This protein binds this small molecule.
Small molecule (SMILES): CC(=O)N[C@@H]1[C@@H](O)[C@H](O)[C@@H](CO)O[C@H]1O

Binding-site contacts:
Ligand atom C5 contacts residue SER283 of chain 1.A at 4.3 Å.
Ligand atom C1 contacts residue SER283 of chain 1.A at 3.7 Å.
Ligand atom N2 contacts residue ASN281 of chain 1.A at 2.8 Å (h-bond).
Ligand atom O5 contacts residue SER283 of chain 1.A at 4.3 Å.
Ligand atom C8 contacts residue THR267 of chain 1.A at 3.6 Å.
Ligand atom C1 contacts residue ASN281 of chain 1.A at 2.9 Å.
Ligand atom C8 contacts residue ASN281 of chain 1.A at 3.4 Å.
Ligand atom O5 contacts residue ASN281 of chain 1.A at 3.9 Å.
Ligand atom C7 contacts residue ASN281 of chain 1.A at 3.0 Å.
Ligand atom O7 contacts residue ASN281 of chain 1.A at 3.4 Å (h-bond).
Ligand atom C2 contacts residue ASN281 of chain 1.A at 3.3 Å.

Sequence of chain 1.A:
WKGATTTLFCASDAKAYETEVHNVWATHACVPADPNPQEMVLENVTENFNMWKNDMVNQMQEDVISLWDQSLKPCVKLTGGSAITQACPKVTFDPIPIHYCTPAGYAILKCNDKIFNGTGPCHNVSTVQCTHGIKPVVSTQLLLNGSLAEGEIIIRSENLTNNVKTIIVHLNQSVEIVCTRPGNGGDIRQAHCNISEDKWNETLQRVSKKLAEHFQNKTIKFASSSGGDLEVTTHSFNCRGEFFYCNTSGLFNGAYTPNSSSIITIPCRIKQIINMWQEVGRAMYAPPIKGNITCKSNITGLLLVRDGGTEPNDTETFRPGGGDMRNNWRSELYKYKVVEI